The protein below binds the small molecule below.
Small molecule (SMILES): O=C([O-])C(=O)[O-]

Binding-site contacts:
Ligand atom O4 contacts residue THR348 of chain 1.B at 4.5 Å.
Ligand atom O1 contacts residue THR348 of chain 1.B at 3.8 Å.
Ligand atom C1 contacts residue ASP316 of chain 1.B at 4.3 Å.
Ligand atom O2 contacts residue GLY315 of chain 1.B at 3.0 Å (h-bond).
Ligand atom C1 contacts residue GLU292 of chain 1.B at 3.3 Å.
Ligand atom O4 contacts residue ASP316 of chain 1.B at 2.7 Å (salt-bridge).
Ligand atom O3 contacts residue GLU292 of chain 1.B at 2.8 Å (salt-bridge).
Ligand atom C2 contacts residue ASP316 of chain 1.B at 3.8 Å.
Ligand atom O1 contacts residue ARG93 of chain 1.B at 4.0 Å.
Ligand atom O4 contacts residue GLU292 of chain 1.B at 2.9 Å (salt-bridge).
Ligand atom O3 contacts residue ASP316 of chain 1.B at 3.7 Å.
Ligand atom C2 contacts residue THR348 of chain 1.B at 3.4 Å.
Ligand atom C2 contacts residue ALA313 of chain 1.B at 3.4 Å (hydrophobic).
Ligand atom O2 contacts residue ASP316 of chain 1.B at 4.1 Å.
Ligand atom O2 contacts residue ALA313 of chain 1.B at 3.4 Å.
Ligand atom O3 contacts residue LYS290 of chain 1.B at 3.1 Å (salt-bridge).
Ligand atom O1 contacts residue MET380 of chain 1.B at 4.4 Å.
Ligand atom C1 contacts residue LYS290 of chain 1.B at 3.5 Å.
Ligand atom O1 contacts residue LYS290 of chain 1.B at 3.4 Å (salt-bridge).
Ligand atom O1 contacts residue MET311 of chain 1.B at 4.2 Å.
Ligand atom C2 contacts residue GLU292 of chain 1.B at 3.4 Å.
Ligand atom C1 contacts residue MG1 of chain 1.U at 2.9 Å.
Ligand atom C2 contacts residue GLY315 of chain 1.B at 3.7 Å.
Ligand atom C1 contacts residue THR348 of chain 1.B at 4.1 Å.
Ligand atom O4 contacts residue GLY315 of chain 1.B at 3.4 Å.
Ligand atom O1 contacts residue ALA313 of chain 1.B at 3.6 Å.
Ligand atom O1 contacts residue MG1 of chain 1.U at 4.1 Å.
Ligand atom C2 contacts residue MG1 of chain 1.U at 3.3 Å.
Ligand atom O4 contacts residue MG1 of chain 1.U at 2.7 Å.
Ligand atom O1 contacts residue GLU292 of chain 1.B at 4.3 Å.
Ligand atom O2 contacts residue THR348 of chain 1.B at 2.3 Å (h-bond).
Ligand atom O4 contacts residue ALA313 of chain 1.B at 3.9 Å.
Ligand atom O2 contacts residue ARG314 of chain 1.B at 3.7 Å.
Ligand atom O3 contacts residue ALA313 of chain 1.B at 4.5 Å.
Ligand atom C1 contacts residue ALA313 of chain 1.B at 3.7 Å (hydrophobic).
Ligand atom O3 contacts residue MG1 of chain 1.U at 1.9 Å.

Sequence of chain 1.B:
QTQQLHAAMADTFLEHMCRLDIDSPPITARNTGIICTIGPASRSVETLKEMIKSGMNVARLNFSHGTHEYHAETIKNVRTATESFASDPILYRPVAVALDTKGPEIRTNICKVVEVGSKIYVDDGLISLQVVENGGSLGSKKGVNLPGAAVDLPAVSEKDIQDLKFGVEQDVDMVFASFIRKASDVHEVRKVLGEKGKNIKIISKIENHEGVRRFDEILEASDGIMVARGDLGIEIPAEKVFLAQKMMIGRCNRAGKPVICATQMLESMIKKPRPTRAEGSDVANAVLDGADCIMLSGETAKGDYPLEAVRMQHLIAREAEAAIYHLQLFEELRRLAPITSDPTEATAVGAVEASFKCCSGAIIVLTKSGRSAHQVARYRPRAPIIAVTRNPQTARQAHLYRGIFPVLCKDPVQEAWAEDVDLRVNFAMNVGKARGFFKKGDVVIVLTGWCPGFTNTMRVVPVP